Binding-site contacts:
Ligand atom CAK contacts residue ILE127 of chain 1.B at 3.9 Å (hydrophobic).
Ligand atom CAV contacts residue TYR102 of chain 1.C at 3.6 Å (hydrophobic).
Ligand atom CL6 contacts residue TYR64 of chain 1.B at 3.7 Å.
Ligand atom CAN contacts residue TRP156 of chain 1.C at 3.4 Å (hydrophobic).
Ligand atom CAQ contacts residue VAL117 of chain 1.B at 3.9 Å (hydrophobic).
Ligand atom CAW contacts residue TYR197 of chain 1.C at 3.8 Å (hydrophobic).
Ligand atom CAS contacts residue TRP156 of chain 1.C at 3.9 Å (hydrophobic).
Ligand atom CAO contacts residue ILE127 of chain 1.B at 3.9 Å (hydrophobic).
Ligand atom CL6 contacts residue THR45 of chain 1.B at 3.5 Å.
Ligand atom C2 contacts residue CYS200 of chain 1.C at 3.7 Å (hydrophobic).
Ligand atom N1 contacts residue GLN66 of chain 1.B at 3.7 Å.
Ligand atom CAI contacts residue TRP156 of chain 1.C at 3.1 Å (hydrophobic).
Ligand atom N1 contacts residue ILE127 of chain 1.B at 3.6 Å.
Ligand atom CAR contacts residue TRP156 of chain 1.C at 3.3 Å (hydrophobic).
Ligand atom NAA contacts residue GLN66 of chain 1.B at 3.5 Å (h-bond).
Ligand atom C2 contacts residue ILE127 of chain 1.B at 3.3 Å (hydrophobic).
Ligand atom C6 contacts residue ILE127 of chain 1.B at 3.9 Å (hydrophobic).
Ligand atom CAL contacts residue VAL117 of chain 1.B at 3.6 Å (hydrophobic).
Ligand atom NAP contacts residue VAL157 of chain 1.C at 3.6 Å.
Ligand atom N1 contacts residue CYS199 of chain 1.C at 3.9 Å.
Ligand atom NAP contacts residue TRP156 of chain 1.C at 3.9 Å.
Ligand atom NAA contacts residue CYS200 of chain 1.C at 3.4 Å (h-bond).
Ligand atom CAV contacts residue TYR197 of chain 1.C at 3.6 Å (hydrophobic).
Ligand atom N3 contacts residue CYS200 of chain 1.C at 3.8 Å.
Ligand atom N3 contacts residue ILE127 of chain 1.B at 3.3 Å.
Ligand atom NAA contacts residue ILE127 of chain 1.B at 3.8 Å.
Ligand atom C5 contacts residue ILE127 of chain 1.B at 3.9 Å (hydrophobic).
Ligand atom CAW contacts residue TYR204 of chain 1.C at 3.8 Å (hydrophobic).
Ligand atom NAH contacts residue TRP156 of chain 1.C at 3.7 Å.
Ligand atom CAJ contacts residue ILE127 of chain 1.B at 3.9 Å (hydrophobic).
Ligand atom C2 contacts residue CYS199 of chain 1.C at 3.7 Å (hydrophobic).
Ligand atom CAI contacts residue TYR204 of chain 1.C at 3.4 Å (hydrophobic).
Ligand atom CAO contacts residue TRP156 of chain 1.C at 3.3 Å (hydrophobic).
Ligand atom C4 contacts residue ILE127 of chain 1.B at 3.6 Å (hydrophobic).
Ligand atom CAT contacts residue TYR204 of chain 1.C at 3.8 Å (hydrophobic).
Ligand atom NAA contacts residue CYS199 of chain 1.C at 3.9 Å.
Ligand atom CAJ contacts residue TRP156 of chain 1.C at 3.4 Å (hydrophobic).
Ligand atom CAT contacts residue TRP156 of chain 1.C at 3.9 Å (hydrophobic).
Ligand atom CAW contacts residue TYR102 of chain 1.C at 3.9 Å (hydrophobic).
Ligand atom CAL contacts residue MET125 of chain 1.B at 3.9 Å (hydrophobic).

Sequence of chain 1.B:
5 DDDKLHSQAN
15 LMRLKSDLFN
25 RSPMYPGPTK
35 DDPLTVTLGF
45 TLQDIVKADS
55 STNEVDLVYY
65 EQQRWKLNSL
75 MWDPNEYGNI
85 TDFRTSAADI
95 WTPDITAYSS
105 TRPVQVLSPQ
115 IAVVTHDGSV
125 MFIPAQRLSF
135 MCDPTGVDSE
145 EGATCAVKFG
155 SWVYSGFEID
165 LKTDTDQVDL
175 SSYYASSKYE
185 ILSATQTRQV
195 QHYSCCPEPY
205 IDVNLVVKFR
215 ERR

This small molecule binds to this protein.
Small molecule (SMILES): Nc1nc(Cl)cc(N(Cc2cccnc2)Cc2cccnc2)n1

Sequence of chain 1.C:
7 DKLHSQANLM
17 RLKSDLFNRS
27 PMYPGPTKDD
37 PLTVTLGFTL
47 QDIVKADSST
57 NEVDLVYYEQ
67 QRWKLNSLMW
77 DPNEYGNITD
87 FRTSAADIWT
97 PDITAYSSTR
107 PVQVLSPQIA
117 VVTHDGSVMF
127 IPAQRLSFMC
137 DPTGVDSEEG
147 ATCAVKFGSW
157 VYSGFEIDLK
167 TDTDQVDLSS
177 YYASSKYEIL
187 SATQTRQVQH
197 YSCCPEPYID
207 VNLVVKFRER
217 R